Sequence of chain 1.A:
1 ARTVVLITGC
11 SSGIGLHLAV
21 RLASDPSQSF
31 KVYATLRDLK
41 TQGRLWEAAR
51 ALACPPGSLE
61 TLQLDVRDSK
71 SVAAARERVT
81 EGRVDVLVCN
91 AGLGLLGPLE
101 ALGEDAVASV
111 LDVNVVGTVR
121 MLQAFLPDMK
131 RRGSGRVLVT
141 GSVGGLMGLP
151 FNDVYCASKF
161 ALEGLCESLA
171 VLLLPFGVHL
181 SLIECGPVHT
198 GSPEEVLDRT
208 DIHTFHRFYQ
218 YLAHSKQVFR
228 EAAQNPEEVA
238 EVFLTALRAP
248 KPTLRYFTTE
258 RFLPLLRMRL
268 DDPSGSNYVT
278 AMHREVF

Binding-site contacts:
Ligand atom C12 contacts residue VAL225 of chain 1.A at 3.6 Å (hydrophobic).
Ligand atom C9 contacts residue VAL225 of chain 1.A at 4.1 Å (hydrophobic).
Ligand atom C11 contacts residue SER222 of chain 1.A at 3.6 Å.
Ligand atom C8 contacts residue LEU149 of chain 1.A at 4.4 Å (hydrophobic).
Ligand atom C19 contacts residue TYR218 of chain 1.A at 3.4 Å (hydrophobic).
Ligand atom C14 contacts residue VAL225 of chain 1.A at 4.0 Å (hydrophobic).
Ligand atom C11 contacts residue TYR218 of chain 1.A at 3.8 Å (hydrophobic).
Ligand atom C9 contacts residue SER222 of chain 1.A at 4.3 Å.
Ligand atom C2 contacts residue PHE226 of chain 1.A at 4.3 Å (hydrophobic).
Ligand atom C19 contacts residue LEU149 of chain 1.A at 4.2 Å (hydrophobic).
Ligand atom C8 contacts residue VAL143 of chain 1.A at 4.3 Å (hydrophobic).
Ligand atom C17 contacts residue HIS221 of chain 1.A at 3.5 Å.
Ligand atom C7 contacts residue VAL143 of chain 1.A at 3.2 Å (hydrophobic).
Ligand atom C7 contacts residue PRO187 of chain 1.A at 3.8 Å (hydrophobic).
Ligand atom C16 contacts residue MET279 of chain 1.A at 4.4 Å (hydrophobic).
Ligand atom C4 contacts residue PRO187 of chain 1.A at 4.2 Å (hydrophobic).
Ligand atom C1 contacts residue SER222 of chain 1.A at 3.1 Å.
Ligand atom C11 contacts residue VAL225 of chain 1.A at 4.4 Å (hydrophobic).
Ligand atom C12 contacts residue HIS221 of chain 1.A at 3.5 Å.
Ligand atom O17 contacts residue HIS221 of chain 1.A at 2.7 Å.
Ligand atom O17 contacts residue MET279 of chain 1.A at 3.9 Å.
Ligand atom C18 contacts residue LEU149 of chain 1.A at 3.6 Å (hydrophobic).
Ligand atom C13 contacts residue VAL225 of chain 1.A at 4.2 Å (hydrophobic).
Ligand atom C6 contacts residue VAL143 of chain 1.A at 3.2 Å (hydrophobic).
Ligand atom C19 contacts residue SER222 of chain 1.A at 4.3 Å.
Ligand atom C13 contacts residue HIS221 of chain 1.A at 3.9 Å.
Ligand atom C3 contacts residue PRO187 of chain 1.A at 4.0 Å (hydrophobic).
Ligand atom C10 contacts residue SER222 of chain 1.A at 4.1 Å.
Ligand atom C5 contacts residue PRO187 of chain 1.A at 4.1 Å (hydrophobic).
Ligand atom C18 contacts residue MET279 of chain 1.A at 4.1 Å (hydrophobic).
Ligand atom C2 contacts residue SER222 of chain 1.A at 3.9 Å.
Ligand atom O3 contacts residue PHE226 of chain 1.A at 4.1 Å.
Ligand atom O3 contacts residue VAL188 of chain 1.A at 4.3 Å.
Ligand atom C12 contacts residue SER222 of chain 1.A at 4.2 Å.
Ligand atom C18 contacts residue HIS221 of chain 1.A at 4.2 Å.
Ligand atom C17 contacts residue VAL225 of chain 1.A at 3.9 Å (hydrophobic).
Ligand atom C15 contacts residue LEU149 of chain 1.A at 4.4 Å (hydrophobic).
Ligand atom O17 contacts residue VAL225 of chain 1.A at 4.3 Å.
Ligand atom O3 contacts residue PRO187 of chain 1.A at 3.7 Å.
Ligand atom C6 contacts residue PRO187 of chain 1.A at 4.0 Å (hydrophobic).

A protein and the small-molecule ligand that binds it are described below.
Small molecule (SMILES): C[C@]12CCC(=O)C[C@@H]1CC[C@@H]1[C@@H]2CC[C@]2(C)[C@@H](O)CC[C@@H]12